Sequence of chain 1.A:
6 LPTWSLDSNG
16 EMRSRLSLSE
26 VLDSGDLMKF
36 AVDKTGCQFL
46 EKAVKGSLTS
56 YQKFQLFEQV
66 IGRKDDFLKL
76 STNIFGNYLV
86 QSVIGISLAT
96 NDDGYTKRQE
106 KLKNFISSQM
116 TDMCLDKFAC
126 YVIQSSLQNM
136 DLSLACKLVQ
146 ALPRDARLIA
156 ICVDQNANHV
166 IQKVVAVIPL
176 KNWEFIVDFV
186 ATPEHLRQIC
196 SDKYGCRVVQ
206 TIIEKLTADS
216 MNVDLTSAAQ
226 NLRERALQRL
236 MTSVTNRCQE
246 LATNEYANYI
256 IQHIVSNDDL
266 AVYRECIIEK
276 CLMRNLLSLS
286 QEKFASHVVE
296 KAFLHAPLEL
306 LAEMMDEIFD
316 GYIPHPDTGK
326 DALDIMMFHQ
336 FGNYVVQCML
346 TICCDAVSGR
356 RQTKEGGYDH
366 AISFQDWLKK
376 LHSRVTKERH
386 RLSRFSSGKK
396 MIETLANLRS

The protein below binds the small molecule below.
Small molecule (SMILES): Nc1ccn([C@@H]2O[C@H](CO[P](=O)(O)O[C@H]3[C@@H](O)[C@H](n4ccc(N)nc4=O)O[C@@H]3CO[P](=O)(O)O[C@H]3[C@@H](O)[C@H](n4cnc5c(=O)nc(N)[nH]c54)O[C@@H]3CO[P](=O)(O)O[C@H]3[C@@H](O)[C@H](n4ccc(=O)[nH]c4=O)O[C@@H]3CO[P](=O)(O)O[C@H]3[C@@H](O)[C@H](n4cnc5c(=O)nc(N)[nH]c54)O[C@@H]3CO[P](=O)(O)O[C@H]3[C@@H](O)[C@H](n4ccc(=O)[nH]c4=O)O[C@@H]3CO)[C@@H](O[P](=O)(O)OC[C@H]3O[C@@H](n4ccc(=O)[nH]c4=O)[C@H](O)[C@@H]3O[P](=O)(O)OC[C@H]3O[C@@H](n4ccc(=O)[nH]c4=O)[C@H](O)[C@@H]3O[P](=O)(O)OC[C@H]3O[C@@H](n4cnc5c(N)ncnc54)[C@H](O)[C@@H]3O)[C@H]2O)c(=O)n1

Binding-site contacts:
Ligand atom N2 contacts residue SER291 of chain 1.A at 3.0 Å (h-bond).
Ligand atom N3 contacts residue ASN338 of chain 1.A at 2.8 Å (h-bond).
Ligand atom C2 contacts residue TYR83 of chain 1.A at 3.0 Å (hydrophobic).
Ligand atom N3 contacts residue ASN253 of chain 1.A at 3.0 Å (h-bond).
Ligand atom N3 contacts residue ARG202 of chain 1.A at 3.0 Å (salt-bridge).
Ligand atom N1 contacts residue TYR339 of chain 1.A at 3.2 Å (h-bond).
Ligand atom O4 contacts residue LYS395 of chain 1.A at 3.1 Å (salt-bridge).
Ligand atom O3' contacts residue LYS288 of chain 1.A at 3.3 Å (salt-bridge).
Ligand atom O2' contacts residue LYS288 of chain 1.A at 2.9 Å (salt-bridge).
Ligand atom C2 contacts residue HIS292 of chain 1.A at 3.3 Å.
Ligand atom O2' contacts residue LYS39 of chain 1.A at 2.7 Å (salt-bridge).
Ligand atom C2 contacts residue TYR254 of chain 1.A at 2.9 Å (hydrophobic).
Ligand atom O4 contacts residue GLN86 of chain 1.A at 3.0 Å (h-bond).
Ligand atom N7 contacts residue TYR254 of chain 1.A at 3.2 Å (h-bond).
Ligand atom N3 contacts residue TYR254 of chain 1.A at 3.0 Å (h-bond).
Ligand atom O2' contacts residue LYS198 of chain 1.A at 3.1 Å.
Ligand atom N1 contacts residue TYR83 of chain 1.A at 3.1 Å (h-bond).
Ligand atom O2 contacts residue ARG202 of chain 1.A at 2.9 Å (salt-bridge).
Ligand atom C2 contacts residue TYR339 of chain 1.A at 3.0 Å (hydrophobic).
Ligand atom C6 contacts residue TYR339 of chain 1.A at 3.3 Å (hydrophobic).
Ligand atom N1 contacts residue ARG202 of chain 1.A at 3.2 Å (salt-bridge).
Ligand atom C2 contacts residue HIS164 of chain 1.A at 3.3 Å.
Ligand atom C2 contacts residue TYR126 of chain 1.A at 3.2 Å (hydrophobic).
Ligand atom C8 contacts residue TYR254 of chain 1.A at 3.1 Å (hydrophobic).
Ligand atom O4 contacts residue GLN257 of chain 1.A at 2.8 Å (h-bond).
Ligand atom N3 contacts residue HIS164 of chain 1.A at 3.2 Å.
Ligand atom N1 contacts residue GLU295 of chain 1.A at 2.6 Å (salt-bridge).
Ligand atom O4 contacts residue GLN342 of chain 1.A at 2.9 Å (h-bond).
Ligand atom O2 contacts residue ASN161 of chain 1.A at 3.0 Å (h-bond).
Ligand atom O2 contacts residue ASN338 of chain 1.A at 2.9 Å (h-bond).
Ligand atom O2 contacts residue ASN253 of chain 1.A at 2.9 Å (h-bond).
Ligand atom N3 contacts residue ASN82 of chain 1.A at 2.9 Å (h-bond).
Ligand atom N2 contacts residue GLU295 of chain 1.A at 2.8 Å (salt-bridge).
Ligand atom N3 contacts residue TYR83 of chain 1.A at 3.1 Å.
Ligand atom C2 contacts residue GLU295 of chain 1.A at 3.2 Å.
Ligand atom C5' contacts residue LYS198 of chain 1.A at 3.2 Å.
Ligand atom O2 contacts residue ASN82 of chain 1.A at 2.9 Å (h-bond).
Ligand atom N1 contacts residue TYR254 of chain 1.A at 3.1 Å (h-bond).
Ligand atom O2' contacts residue PHE80 of chain 1.A at 3.0 Å.
Ligand atom N3 contacts residue TYR339 of chain 1.A at 3.2 Å (h-bond).